Sequence of chain 1.A:
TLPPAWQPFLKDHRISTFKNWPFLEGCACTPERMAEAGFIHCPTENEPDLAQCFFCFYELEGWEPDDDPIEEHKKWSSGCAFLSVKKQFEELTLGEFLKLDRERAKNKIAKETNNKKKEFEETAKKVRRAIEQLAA

This small molecule binds to this protein.
Small molecule (SMILES): CC[C@H](C)[C@@H](C=O)NC(=O)[C@@H]1CCCN1C(=O)[C@@H](NC(=O)[C@H](C)N)C(C)C

Binding-site contacts:
Ligand atom N contacts residue GLU77 of chain 1.A at 2.9 Å (salt-bridge).
Ligand atom O contacts residue GLU66 of chain 1.A at 2.8 Å (salt-bridge).
Ligand atom C contacts residue GLU77 of chain 1.A at 3.8 Å.
Ligand atom CA contacts residue GLU77 of chain 1.A at 3.6 Å.
Ligand atom O contacts residue LEU65 of chain 1.A at 3.6 Å.
Ligand atom N contacts residue GLU64 of chain 1.A at 4.0 Å.
Ligand atom CB contacts residue TRP68 of chain 1.A at 3.5 Å (hydrophobic).
Ligand atom CB contacts residue GLU66 of chain 1.A at 3.1 Å.
Ligand atom CG1 contacts residue GLU52 of chain 1.A at 4.0 Å.
Ligand atom CB contacts residue GLU66 of chain 1.A at 3.7 Å.
Ligand atom CB contacts residue ASP72 of chain 1.A at 3.9 Å.
Ligand atom CA contacts residue TRP81 of chain 1.A at 4.1 Å (hydrophobic).
Ligand atom N contacts residue LEU65 of chain 1.A at 3.8 Å.
Ligand atom CA contacts residue GLY67 of chain 1.A at 3.4 Å.
Ligand atom N contacts residue ASP72 of chain 1.A at 2.6 Å (salt-bridge).
Ligand atom CD contacts residue TRP81 of chain 1.A at 3.3 Å (hydrophobic).
Ligand atom O contacts residue GLU77 of chain 1.A at 3.3 Å (salt-bridge).
Ligand atom CA contacts residue ASP72 of chain 1.A at 3.6 Å.
Ligand atom O contacts residue TRP81 of chain 1.A at 3.3 Å (h-bond).
Ligand atom CG1 contacts residue TRP81 of chain 1.A at 4.1 Å (hydrophobic).
Ligand atom CA contacts residue GLU66 of chain 1.A at 3.7 Å.
Ligand atom N contacts residue GLU66 of chain 1.A at 2.6 Å (salt-bridge).
Ligand atom CB contacts residue GLU77 of chain 1.A at 3.8 Å.
Ligand atom CG2 contacts residue GLU66 of chain 1.A at 3.7 Å.
Ligand atom CG2 contacts residue LEU55 of chain 1.A at 4.1 Å (hydrophobic).
Ligand atom CD1 contacts residue GLU52 of chain 1.A at 3.2 Å.
Ligand atom CB contacts residue LEU65 of chain 1.A at 4.0 Å (hydrophobic).
Ligand atom CA contacts residue GLU66 of chain 1.A at 3.6 Å.
Ligand atom CG contacts residue TYR63 of chain 1.A at 3.2 Å (hydrophobic).
Ligand atom N contacts residue GLY67 of chain 1.A at 3.9 Å.
Ligand atom O contacts residue GLU66 of chain 1.A at 3.8 Å.
Ligand atom CA contacts residue GLU64 of chain 1.A at 3.7 Å.
Ligand atom CB contacts residue TYR63 of chain 1.A at 3.5 Å (hydrophobic).
Ligand atom C contacts residue GLU66 of chain 1.A at 3.4 Å.
Ligand atom CG contacts residue TRP81 of chain 1.A at 3.4 Å (hydrophobic).
Ligand atom C contacts residue GLU66 of chain 1.A at 3.8 Å.
Ligand atom C contacts residue LEU65 of chain 1.A at 3.8 Å (hydrophobic).
Ligand atom C contacts residue TRP81 of chain 1.A at 4.2 Å (hydrophobic).
Ligand atom CG2 contacts residue GLU64 of chain 1.A at 4.0 Å.
Ligand atom CA contacts residue GLU66 of chain 1.A at 3.2 Å.